Sequence of chain 1.A:
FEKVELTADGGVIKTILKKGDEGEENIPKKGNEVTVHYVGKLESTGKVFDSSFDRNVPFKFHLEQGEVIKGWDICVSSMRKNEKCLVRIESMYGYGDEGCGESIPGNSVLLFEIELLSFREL

Binding-site contacts:
Ligand atom C41 contacts residue VAL68 of chain 1.A at 3.4 Å (hydrophobic).
Ligand atom N7 contacts residue TYR95 of chain 1.A at 3.7 Å.
Ligand atom O2 contacts residue VAL68 of chain 1.A at 3.2 Å.
Ligand atom O13 contacts residue GLY66 of chain 1.A at 2.8 Å (h-bond).
Ligand atom C8 contacts residue TYR95 of chain 1.A at 3.3 Å (hydrophobic).
Ligand atom C3 contacts residue TRP72 of chain 1.A at 3.5 Å (hydrophobic).
Ligand atom O4 contacts residue PHE49 of chain 1.A at 3.5 Å.
Ligand atom C1 contacts residue TYR95 of chain 1.A at 3.2 Å (hydrophobic).
Ligand atom O10 contacts residue GLU67 of chain 1.A at 2.8 Å (salt-bridge).
Ligand atom C4 contacts residue PHE59 of chain 1.A at 3.7 Å (hydrophobic).
Ligand atom C35 contacts residue TYR95 of chain 1.A at 3.4 Å (hydrophobic).
Ligand atom C49 contacts residue TYR95 of chain 1.A at 3.4 Å (hydrophobic).
Ligand atom O5 contacts residue TYR38 of chain 1.A at 3.6 Å.
Ligand atom O11 contacts residue VAL68 of chain 1.A at 3.5 Å.
Ligand atom C4 contacts residue TRP72 of chain 1.A at 3.6 Å (hydrophobic).
Ligand atom C28 contacts residue GLU67 of chain 1.A at 3.7 Å.
Ligand atom O3 contacts residue TYR95 of chain 1.A at 2.6 Å (h-bond).
Ligand atom C39 contacts residue GLY66 of chain 1.A at 3.8 Å.
Ligand atom C10 contacts residue ASP50 of chain 1.A at 3.5 Å.
Ligand atom C30 contacts residue GLU67 of chain 1.A at 3.2 Å.
Ligand atom O11 contacts residue PHE59 of chain 1.A at 3.2 Å.
Ligand atom O3 contacts residue PHE112 of chain 1.A at 3.7 Å.
Ligand atom O4 contacts residue TYR38 of chain 1.A at 3.5 Å.
Ligand atom C5 contacts residue TRP72 of chain 1.A at 3.8 Å (hydrophobic).
Ligand atom C2 contacts residue TYR95 of chain 1.A at 3.4 Å (hydrophobic).
Ligand atom C40 contacts residue GLY66 of chain 1.A at 3.7 Å.
Ligand atom C37 contacts residue GLU67 of chain 1.A at 3.5 Å.
Ligand atom O5 contacts residue ASP50 of chain 1.A at 3.3 Å (salt-bridge).
Ligand atom C5 contacts residue PHE59 of chain 1.A at 3.6 Å (hydrophobic).
Ligand atom C41 contacts residue ILE69 of chain 1.A at 3.7 Å (hydrophobic).
Ligand atom O4 contacts residue ASP50 of chain 1.A at 3.4 Å (salt-bridge).
Ligand atom C6 contacts residue TYR38 of chain 1.A at 3.8 Å (hydrophobic).
Ligand atom O1 contacts residue TYR95 of chain 1.A at 3.3 Å (h-bond).
Ligand atom C46 contacts residue GLU67 of chain 1.A at 3.6 Å.
Ligand atom O6 contacts residue ASP50 of chain 1.A at 2.7 Å (salt-bridge).
Ligand atom C43 contacts residue ILE104 of chain 1.A at 3.6 Å (hydrophobic).
Ligand atom C48 contacts residue PHE59 of chain 1.A at 3.7 Å (hydrophobic).
Ligand atom C44 contacts residue PHE59 of chain 1.A at 3.8 Å (hydrophobic).
Ligand atom O2 contacts residue TYR95 of chain 1.A at 3.6 Å.
Ligand atom O2 contacts residue ILE69 of chain 1.A at 2.9 Å (h-bond).

A protein and the small-molecule ligand that binds it are described below.
Small molecule (SMILES): CO[C@H]1C[C@@H]2CC[C@@H](C)[C@@](O)(O2)C(=O)C(=O)N2CCCC[C@H]2C(=O)O[C@H]([C@H](C)C[C@@H]2CC[C@@H](O)[C@H](OC)C2)CC(=O)[C@H](C)/C=C(\C)[C@@H](O)[C@@H](OC)C(=O)[C@H](C)C[C@H](C)/C=C/C=CC=C1C